Binding-site contacts:
Ligand atom BR contacts residue GLU140 of chain 1.H at 2.5 Å.
Ligand atom CAV contacts residue TYR165 of chain 1.I at 3.7 Å (hydrophobic).
Ligand atom CAV contacts residue PHE9 of chain 1.H at 3.2 Å (hydrophobic).
Ligand atom BR contacts residue TYR165 of chain 1.I at 3.9 Å.
Ligand atom N contacts residue ASN93 of chain 1.H at 3.9 Å.
Ligand atom CA contacts residue VAL30 of chain 1.H at 3.5 Å (hydrophobic).
Ligand atom CAP contacts residue HIS167 of chain 1.I at 3.3 Å.
Ligand atom CAY contacts residue GLU140 of chain 1.H at 3.7 Å.
Ligand atom CAZ contacts residue PHE9 of chain 1.H at 3.1 Å (hydrophobic).
Ligand atom CAP contacts residue TYR165 of chain 1.I at 4.1 Å (hydrophobic).
Ligand atom CAK contacts residue GLU121 of chain 1.I at 3.8 Å.
Ligand atom CAL contacts residue TYR165 of chain 1.I at 4.1 Å (hydrophobic).
Ligand atom CAY contacts residue TYR165 of chain 1.I at 3.5 Å (hydrophobic).
Ligand atom CAS contacts residue SER170 of chain 1.I at 4.0 Å.
Ligand atom CAC contacts residue TYR28 of chain 1.H at 3.6 Å (hydrophobic).
Ligand atom NAO contacts residue PHE9 of chain 1.H at 3.9 Å.
Ligand atom CAX contacts residue GLN172 of chain 1.I at 3.5 Å.
Ligand atom CAD contacts residue TYR28 of chain 1.H at 3.8 Å (hydrophobic).
Ligand atom CAJ contacts residue PHE123 of chain 1.I at 4.0 Å (hydrophobic).
Ligand atom CAZ contacts residue GLU140 of chain 1.H at 3.7 Å.
Ligand atom CAT contacts residue VAL171 of chain 1.I at 4.1 Å (hydrophobic).
Ligand atom CAU contacts residue PHE9 of chain 1.H at 4.0 Å (hydrophobic).
Ligand atom CAT contacts residue GLN172 of chain 1.I at 3.5 Å.
Ligand atom CAY contacts residue PHE9 of chain 1.H at 3.5 Å (hydrophobic).
Ligand atom CAS contacts residue HIS167 of chain 1.I at 3.5 Å.
Ligand atom CAJ contacts residue GLU121 of chain 1.I at 3.8 Å.
Ligand atom CAT contacts residue SER170 of chain 1.I at 3.2 Å.
Ligand atom CAK contacts residue PHE178 of chain 1.I at 4.1 Å (hydrophobic).
Ligand atom CAW contacts residue GLN172 of chain 1.I at 3.6 Å.
Ligand atom CAT contacts residue HIS167 of chain 1.I at 4.1 Å.
Ligand atom CAV contacts residue HIS167 of chain 1.I at 4.0 Å.
Ligand atom CA contacts residue PHE9 of chain 1.H at 3.5 Å (hydrophobic).
Ligand atom CAU contacts residue TYR165 of chain 1.I at 3.9 Å (hydrophobic).
Ligand atom FAA contacts residue TYR28 of chain 1.H at 3.2 Å.
Ligand atom CAW contacts residue GLN175 of chain 1.I at 3.8 Å.
Ligand atom CAZ contacts residue TYR165 of chain 1.I at 3.5 Å (hydrophobic).
Ligand atom BR contacts residue PHE9 of chain 1.H at 4.0 Å.
Ligand atom C contacts residue PHE9 of chain 1.H at 4.0 Å (hydrophobic).
Ligand atom CAK contacts residue PHE123 of chain 1.I at 3.8 Å (hydrophobic).
Ligand atom CAN contacts residue PHE9 of chain 1.H at 3.7 Å (hydrophobic).

Sequence of chain 1.I:
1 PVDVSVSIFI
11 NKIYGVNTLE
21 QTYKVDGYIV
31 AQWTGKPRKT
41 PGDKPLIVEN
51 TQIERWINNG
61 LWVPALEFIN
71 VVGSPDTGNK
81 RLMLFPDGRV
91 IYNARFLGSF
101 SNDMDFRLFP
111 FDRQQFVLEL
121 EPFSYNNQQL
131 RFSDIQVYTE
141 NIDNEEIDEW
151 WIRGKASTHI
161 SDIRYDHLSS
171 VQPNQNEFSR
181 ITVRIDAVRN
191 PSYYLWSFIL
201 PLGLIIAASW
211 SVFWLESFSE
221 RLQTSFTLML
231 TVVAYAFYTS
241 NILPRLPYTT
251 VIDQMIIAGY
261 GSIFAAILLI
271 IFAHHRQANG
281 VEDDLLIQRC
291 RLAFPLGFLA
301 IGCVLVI

Sequence of chain 1.H:
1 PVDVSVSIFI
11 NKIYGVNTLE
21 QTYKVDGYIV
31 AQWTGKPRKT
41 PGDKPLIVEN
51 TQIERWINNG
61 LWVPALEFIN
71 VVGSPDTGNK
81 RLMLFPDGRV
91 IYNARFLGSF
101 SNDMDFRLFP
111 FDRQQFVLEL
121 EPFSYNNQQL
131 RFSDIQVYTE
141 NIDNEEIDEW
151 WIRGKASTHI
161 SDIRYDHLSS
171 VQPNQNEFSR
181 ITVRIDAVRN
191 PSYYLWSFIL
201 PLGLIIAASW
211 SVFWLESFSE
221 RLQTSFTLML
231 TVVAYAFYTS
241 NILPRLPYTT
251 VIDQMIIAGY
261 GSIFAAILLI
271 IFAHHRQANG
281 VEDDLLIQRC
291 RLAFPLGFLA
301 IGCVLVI

The protein below binds the small molecule below.
Small molecule (SMILES): CCN(CC)CCN1C(=O)CN=C(c2ccccc2F)c2cc(Br)ccc21